The protein below binds the small molecule below.
Small molecule (SMILES): CCN(Cc1cc(=O)n2nc(C)sc2n1)c1ccccc1

Sequence of chain 1.B:
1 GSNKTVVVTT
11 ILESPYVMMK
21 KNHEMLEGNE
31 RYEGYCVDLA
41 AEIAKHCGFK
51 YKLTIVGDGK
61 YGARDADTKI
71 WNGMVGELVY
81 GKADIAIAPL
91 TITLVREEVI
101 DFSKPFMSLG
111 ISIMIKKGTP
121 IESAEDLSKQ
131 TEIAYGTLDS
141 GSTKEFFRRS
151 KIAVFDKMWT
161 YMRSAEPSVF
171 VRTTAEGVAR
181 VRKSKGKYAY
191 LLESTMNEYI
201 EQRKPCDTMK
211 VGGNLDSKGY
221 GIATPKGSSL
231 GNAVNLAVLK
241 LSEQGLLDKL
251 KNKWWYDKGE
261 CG

Sequence of chain 2.B:
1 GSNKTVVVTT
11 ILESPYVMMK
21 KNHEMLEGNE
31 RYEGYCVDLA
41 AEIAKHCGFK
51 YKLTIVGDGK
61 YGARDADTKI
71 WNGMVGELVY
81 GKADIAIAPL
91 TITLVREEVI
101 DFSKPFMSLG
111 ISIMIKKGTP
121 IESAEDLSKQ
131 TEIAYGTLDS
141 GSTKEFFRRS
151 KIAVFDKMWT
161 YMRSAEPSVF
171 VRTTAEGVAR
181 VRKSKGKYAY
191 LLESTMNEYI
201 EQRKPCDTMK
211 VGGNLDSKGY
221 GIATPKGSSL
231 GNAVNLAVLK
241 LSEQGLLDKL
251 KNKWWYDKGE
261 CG

Binding-site contacts:
Ligand atom O contacts residue 5YC1 of chain 2.J at 0.5 Å.
Ligand atom N2 contacts residue 5YC1 of chain 2.J at 1.4 Å.
Ligand atom C12 contacts residue 5YC1 of chain 2.J at 2.9 Å.
Ligand atom O contacts residue LYS218 of chain 1.B at 3.1 Å.
Ligand atom N contacts residue 5YC1 of chain 2.J at 0.5 Å (h-bond).
Ligand atom C7 contacts residue 5YC1 of chain 2.J at 0.8 Å.
Ligand atom C2 contacts residue 5YC1 of chain 2.J at 1.4 Å.
Ligand atom C8 contacts residue 5YC1 of chain 2.J at 2.2 Å.
Ligand atom C contacts residue 5YC1 of chain 2.J at 0.6 Å.
Ligand atom C contacts residue MET107 of chain 1.B at 3.6 Å (hydrophobic).
Ligand atom C7 contacts residue PRO105 of chain 2.B at 3.5 Å (hydrophobic).
Ligand atom C10 contacts residue 5YC1 of chain 2.J at 1.6 Å.
Ligand atom N3 contacts residue 5YC1 of chain 2.J at 1.1 Å (h-bond).
Ligand atom S contacts residue 5YC1 of chain 2.J at 0.6 Å.
Ligand atom C14 contacts residue GLY219 of chain 2.B at 3.3 Å.
Ligand atom C contacts residue SER108 of chain 1.B at 3.2 Å.
Ligand atom C9 contacts residue 5YC1 of chain 2.J at 1.2 Å.
Ligand atom C9 contacts residue PRO105 of chain 1.B at 3.5 Å (hydrophobic).
Ligand atom N2 contacts residue SER108 of chain 2.B at 3.2 Å.
Ligand atom C11 contacts residue 5YC1 of chain 2.J at 2.9 Å.
Ligand atom C14 contacts residue LYS218 of chain 2.B at 3.4 Å.
Ligand atom C3 contacts residue 5YC1 of chain 2.J at 0.7 Å.
Ligand atom C4 contacts residue PRO105 of chain 1.B at 3.3 Å (hydrophobic).
Ligand atom C5 contacts residue 5YC1 of chain 2.J at 1.4 Å.
Ligand atom C8 contacts residue SER217 of chain 1.B at 3.3 Å.
Ligand atom C14 contacts residue 5YC1 of chain 2.J at 0.5 Å.
Ligand atom S contacts residue SER108 of chain 2.B at 3.5 Å (h-bond).
Ligand atom C4 contacts residue 5YC1 of chain 2.J at 1.0 Å.
Ligand atom C6 contacts residue 5YC1 of chain 2.J at 1.4 Å.
Ligand atom O contacts residue PRO105 of chain 1.B at 3.5 Å.
Ligand atom C8 contacts residue PRO105 of chain 2.B at 3.6 Å (hydrophobic).
Ligand atom N1 contacts residue 5YC1 of chain 2.J at 0.5 Å (h-bond).
Ligand atom C10 contacts residue PRO105 of chain 1.B at 3.1 Å (hydrophobic).
Ligand atom C2 contacts residue LYS218 of chain 2.B at 3.4 Å.
Ligand atom C13 contacts residue 5YC1 of chain 2.J at 1.7 Å.
Ligand atom C13 contacts residue GLY219 of chain 2.B at 3.5 Å.
Ligand atom C11 contacts residue PRO105 of chain 1.B at 3.5 Å (hydrophobic).
Ligand atom C13 contacts residue PRO105 of chain 2.B at 3.5 Å (hydrophobic).
Ligand atom C1 contacts residue 5YC1 of chain 2.J at 0.8 Å.
Ligand atom O contacts residue GLY219 of chain 1.B at 3.0 Å (h-bond).